Binding-site contacts:
Ligand atom N2 contacts residue ASN440 of chain 1.A at 2.9 Å (h-bond).
Ligand atom C4 contacts residue ASN440 of chain 1.A at 4.2 Å.
Ligand atom O5 contacts residue ASP441 of chain 1.A at 4.3 Å.
Ligand atom N2 contacts residue HIS449 of chain 1.A at 3.2 Å.
Ligand atom O7 contacts residue ASN440 of chain 1.A at 3.2 Å (h-bond).
Ligand atom C8 contacts residue VAL451 of chain 1.A at 3.8 Å (hydrophobic).
Ligand atom C8 contacts residue GLN453 of chain 1.A at 3.5 Å.
Ligand atom C7 contacts residue HIS449 of chain 1.A at 4.1 Å.
Ligand atom C8 contacts residue HIS449 of chain 1.A at 4.1 Å.
Ligand atom C2 contacts residue HIS449 of chain 1.A at 3.9 Å.
Ligand atom C1 contacts residue HIS449 of chain 1.A at 4.5 Å.
Ligand atom C7 contacts residue ASN440 of chain 1.A at 3.4 Å.
Ligand atom C8 contacts residue ASN440 of chain 1.A at 4.2 Å.
Ligand atom C3 contacts residue ASN440 of chain 1.A at 3.8 Å.
Ligand atom C5 contacts residue ASN440 of chain 1.A at 3.7 Å.
Ligand atom C2 contacts residue ASN440 of chain 1.A at 2.5 Å.
Ligand atom O5 contacts residue ASN440 of chain 1.A at 2.4 Å (h-bond).
Ligand atom C1 contacts residue ASN440 of chain 1.A at 1.4 Å.

Sequence of chain 1.A:
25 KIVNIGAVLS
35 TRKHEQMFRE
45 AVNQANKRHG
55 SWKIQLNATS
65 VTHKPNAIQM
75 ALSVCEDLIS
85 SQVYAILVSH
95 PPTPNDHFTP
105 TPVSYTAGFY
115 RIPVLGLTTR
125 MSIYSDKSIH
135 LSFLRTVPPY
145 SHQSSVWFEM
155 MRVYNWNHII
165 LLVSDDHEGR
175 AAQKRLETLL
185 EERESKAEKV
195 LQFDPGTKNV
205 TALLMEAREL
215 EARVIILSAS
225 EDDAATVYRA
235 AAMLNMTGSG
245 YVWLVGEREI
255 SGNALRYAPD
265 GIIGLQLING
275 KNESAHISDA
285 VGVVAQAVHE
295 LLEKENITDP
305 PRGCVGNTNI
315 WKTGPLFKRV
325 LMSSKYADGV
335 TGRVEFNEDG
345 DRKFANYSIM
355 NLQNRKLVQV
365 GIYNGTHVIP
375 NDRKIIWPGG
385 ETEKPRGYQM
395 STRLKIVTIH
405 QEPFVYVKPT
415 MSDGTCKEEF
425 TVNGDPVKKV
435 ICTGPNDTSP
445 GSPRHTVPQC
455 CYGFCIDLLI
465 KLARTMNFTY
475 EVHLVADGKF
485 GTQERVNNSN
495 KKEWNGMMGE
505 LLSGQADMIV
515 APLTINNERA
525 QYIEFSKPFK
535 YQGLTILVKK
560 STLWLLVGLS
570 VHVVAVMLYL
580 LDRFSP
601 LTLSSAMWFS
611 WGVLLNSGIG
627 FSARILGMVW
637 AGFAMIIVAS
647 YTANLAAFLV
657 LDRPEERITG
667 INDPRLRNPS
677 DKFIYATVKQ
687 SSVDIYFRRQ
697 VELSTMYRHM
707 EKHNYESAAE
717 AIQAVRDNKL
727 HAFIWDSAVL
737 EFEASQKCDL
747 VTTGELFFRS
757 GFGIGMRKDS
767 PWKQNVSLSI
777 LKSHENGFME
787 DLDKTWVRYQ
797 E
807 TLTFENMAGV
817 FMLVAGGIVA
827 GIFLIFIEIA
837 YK

A small-molecule ligand and the protein it binds are described below.
Small molecule (SMILES): CC(=O)N[C@@H]1[C@@H](O)[C@H](O)[C@@H](CO)O[C@H]1O